A protein and the small-molecule ligand that binds it are described below.
Small molecule (SMILES): CC(=O)N[C@@H]1[C@@H](O)[C@H](O)[C@@H](CO)O[C@H]1O

Sequence of chain 1.A:
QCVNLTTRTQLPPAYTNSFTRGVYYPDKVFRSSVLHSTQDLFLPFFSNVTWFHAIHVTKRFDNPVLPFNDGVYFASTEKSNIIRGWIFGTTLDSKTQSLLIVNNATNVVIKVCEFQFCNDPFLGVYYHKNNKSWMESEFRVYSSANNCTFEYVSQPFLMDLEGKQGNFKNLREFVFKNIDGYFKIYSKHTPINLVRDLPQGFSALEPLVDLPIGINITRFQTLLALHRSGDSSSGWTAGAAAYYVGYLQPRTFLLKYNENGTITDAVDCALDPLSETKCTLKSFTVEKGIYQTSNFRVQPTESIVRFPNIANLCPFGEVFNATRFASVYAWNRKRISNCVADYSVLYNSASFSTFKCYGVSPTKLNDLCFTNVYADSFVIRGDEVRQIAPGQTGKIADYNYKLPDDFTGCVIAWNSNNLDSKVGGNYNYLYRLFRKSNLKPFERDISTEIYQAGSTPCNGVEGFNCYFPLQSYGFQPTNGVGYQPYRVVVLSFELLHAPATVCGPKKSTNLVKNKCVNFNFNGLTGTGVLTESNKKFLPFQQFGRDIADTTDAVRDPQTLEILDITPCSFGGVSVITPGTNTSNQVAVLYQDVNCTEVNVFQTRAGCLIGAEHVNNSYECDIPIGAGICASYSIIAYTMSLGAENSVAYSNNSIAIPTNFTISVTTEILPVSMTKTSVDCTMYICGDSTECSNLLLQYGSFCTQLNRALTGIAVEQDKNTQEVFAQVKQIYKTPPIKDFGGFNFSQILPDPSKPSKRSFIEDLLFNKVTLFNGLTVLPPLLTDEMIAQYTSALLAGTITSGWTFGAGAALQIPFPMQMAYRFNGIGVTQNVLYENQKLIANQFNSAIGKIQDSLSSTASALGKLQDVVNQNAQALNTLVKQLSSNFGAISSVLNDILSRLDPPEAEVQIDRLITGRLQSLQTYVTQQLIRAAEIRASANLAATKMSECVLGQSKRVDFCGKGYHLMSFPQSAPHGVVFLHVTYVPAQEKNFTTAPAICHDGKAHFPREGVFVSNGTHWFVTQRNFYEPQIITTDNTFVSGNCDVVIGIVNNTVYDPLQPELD

Binding-site contacts:
Ligand atom O7 contacts residue ASN148 of chain 1.A at 3.3 Å (h-bond).
Ligand atom C5 contacts residue MET153 of chain 1.A at 4.4 Å (hydrophobic).
Ligand atom O5 contacts residue ASN149 of chain 1.A at 2.4 Å (h-bond).
Ligand atom C7 contacts residue ASN148 of chain 1.A at 3.8 Å.
Ligand atom C4 contacts residue ASN149 of chain 1.A at 4.3 Å.
Ligand atom C4 contacts residue MET153 of chain 1.A at 4.0 Å (hydrophobic).
Ligand atom C3 contacts residue ASN149 of chain 1.A at 3.8 Å.
Ligand atom O4 contacts residue MET153 of chain 1.A at 3.8 Å.
Ligand atom O6 contacts residue SER151 of chain 1.A at 2.8 Å (h-bond).
Ligand atom O5 contacts residue SER151 of chain 1.A at 4.0 Å.
Ligand atom C7 contacts residue ASN149 of chain 1.A at 3.9 Å.
Ligand atom C5 contacts residue ASN149 of chain 1.A at 3.7 Å.
Ligand atom N2 contacts residue ASN149 of chain 1.A at 3.0 Å (h-bond).
Ligand atom O7 contacts residue ASN149 of chain 1.A at 4.1 Å.
Ligand atom C1 contacts residue ASN149 of chain 1.A at 1.4 Å.
Ligand atom C8 contacts residue ASN148 of chain 1.A at 4.0 Å.
Ligand atom C6 contacts residue MET153 of chain 1.A at 3.7 Å (hydrophobic).
Ligand atom C5 contacts residue SER151 of chain 1.A at 4.4 Å.
Ligand atom C6 contacts residue SER151 of chain 1.A at 3.3 Å.
Ligand atom C2 contacts residue ASN149 of chain 1.A at 2.5 Å.